Binding-site contacts:
Ligand atom BR contacts residue GLU121 of chain 1.A at 2.8 Å.
Ligand atom O contacts residue LYS67 of chain 1.A at 3.6 Å.
Ligand atom C3 contacts residue ALA65 of chain 1.A at 3.5 Å (hydrophobic).
Ligand atom N1 contacts residue ILE185 of chain 1.A at 3.8 Å.
Ligand atom N1 contacts residue LYS67 of chain 1.A at 4.3 Å.
Ligand atom C2 contacts residue ILE104 of chain 1.A at 4.3 Å (hydrophobic).
Ligand atom BR contacts residue ARG122 of chain 1.A at 3.4 Å.
Ligand atom BR1 contacts residue ARG122 of chain 1.A at 4.2 Å.
Ligand atom C contacts residue VAL52 of chain 1.A at 4.3 Å (hydrophobic).
Ligand atom C3 contacts residue LEU174 of chain 1.A at 3.7 Å (hydrophobic).
Ligand atom C2 contacts residue LEU174 of chain 1.A at 4.3 Å (hydrophobic).
Ligand atom C contacts residue ILE185 of chain 1.A at 4.0 Å (hydrophobic).
Ligand atom C1 contacts residue VAL52 of chain 1.A at 4.2 Å (hydrophobic).
Ligand atom N contacts residue LYS67 of chain 1.A at 3.7 Å.
Ligand atom N contacts residue PHE49 of chain 1.A at 3.5 Å.
Ligand atom C4 contacts residue LEU174 of chain 1.A at 3.5 Å (hydrophobic).
Ligand atom BR contacts residue ILE104 of chain 1.A at 3.9 Å.
Ligand atom N contacts residue ILE185 of chain 1.A at 4.2 Å.
Ligand atom C1 contacts residue ILE185 of chain 1.A at 4.1 Å (hydrophobic).
Ligand atom BR contacts residue ALA65 of chain 1.A at 3.7 Å.
Ligand atom N1 contacts residue ASP186 of chain 1.A at 3.3 Å (salt-bridge).
Ligand atom C4 contacts residue ALA65 of chain 1.A at 3.9 Å (hydrophobic).
Ligand atom C contacts residue LYS67 of chain 1.A at 4.2 Å.
Ligand atom BR1 contacts residue VAL126 of chain 1.A at 4.3 Å.
Ligand atom O contacts residue ILE185 of chain 1.A at 3.9 Å.
Ligand atom N contacts residue ASP186 of chain 1.A at 2.3 Å (salt-bridge).
Ligand atom N contacts residue VAL52 of chain 1.A at 3.8 Å.
Ligand atom BR contacts residue LEU174 of chain 1.A at 4.2 Å.
Ligand atom O contacts residue LEU120 of chain 1.A at 3.8 Å.
Ligand atom BR1 contacts residue LEU44 of chain 1.A at 3.7 Å.
Ligand atom C2 contacts residue LEU120 of chain 1.A at 4.2 Å (hydrophobic).
Ligand atom C2 contacts residue ILE185 of chain 1.A at 4.0 Å (hydrophobic).
Ligand atom N1 contacts residue VAL52 of chain 1.A at 3.8 Å.
Ligand atom S contacts residue LEU174 of chain 1.A at 4.2 Å.
Ligand atom BR contacts residue PRO123 of chain 1.A at 3.9 Å.
Ligand atom S contacts residue VAL52 of chain 1.A at 4.0 Å.
Ligand atom BR1 contacts residue LEU174 of chain 1.A at 3.8 Å.
Ligand atom O contacts residue ASP186 of chain 1.A at 3.2 Å (salt-bridge).
Ligand atom C2 contacts residue ALA65 of chain 1.A at 3.8 Å (hydrophobic).
Ligand atom C contacts residue ASP186 of chain 1.A at 3.6 Å.

Sequence of chain 1.A:
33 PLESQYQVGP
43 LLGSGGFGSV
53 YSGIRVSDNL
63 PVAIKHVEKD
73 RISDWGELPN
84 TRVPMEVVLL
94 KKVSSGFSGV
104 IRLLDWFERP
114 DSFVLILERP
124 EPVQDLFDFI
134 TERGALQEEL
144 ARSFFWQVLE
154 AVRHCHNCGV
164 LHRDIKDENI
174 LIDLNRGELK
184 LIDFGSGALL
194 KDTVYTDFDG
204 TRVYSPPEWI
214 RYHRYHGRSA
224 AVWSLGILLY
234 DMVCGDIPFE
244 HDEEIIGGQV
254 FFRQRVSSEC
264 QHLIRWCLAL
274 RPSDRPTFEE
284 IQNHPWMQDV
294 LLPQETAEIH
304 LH

The protein below binds the small molecule below.
Small molecule (SMILES): NNC(=O)c1cc(Br)c(Br)s1